This small molecule binds to this protein.
Small molecule (SMILES): C=C/C(=N\Cc1c(COP(=O)(O)O)cnc(C)c1O)C(=O)O

Sequence of chain 1.C:
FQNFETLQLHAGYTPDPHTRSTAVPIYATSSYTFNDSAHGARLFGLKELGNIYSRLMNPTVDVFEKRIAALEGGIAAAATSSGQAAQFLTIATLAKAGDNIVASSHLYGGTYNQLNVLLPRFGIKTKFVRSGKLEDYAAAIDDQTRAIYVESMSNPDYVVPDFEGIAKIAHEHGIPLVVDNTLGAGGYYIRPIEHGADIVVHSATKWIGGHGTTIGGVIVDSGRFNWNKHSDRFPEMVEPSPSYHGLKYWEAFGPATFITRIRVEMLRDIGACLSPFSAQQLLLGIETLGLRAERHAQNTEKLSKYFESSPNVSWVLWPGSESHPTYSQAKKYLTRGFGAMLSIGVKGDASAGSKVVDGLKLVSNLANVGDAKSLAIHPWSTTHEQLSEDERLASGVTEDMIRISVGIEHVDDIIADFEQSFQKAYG

Binding-site contacts:
Ligand atom O18 contacts residue THR210 of chain 1.C at 2.8 Å (h-bond).
Ligand atom O08 contacts residue ASN160 of chain 1.C at 2.9 Å (h-bond).
Ligand atom O22 contacts residue ARG408 of chain 1.C at 2.9 Å (salt-bridge).
Ligand atom C10 contacts residue ASP185 of chain 1.C at 3.4 Å.
Ligand atom N11 contacts residue THR187 of chain 1.C at 3.6 Å.
Ligand atom C06 contacts residue TYR113 of chain 1.C at 3.5 Å (hydrophobic).
Ligand atom O16 contacts residue GLY88 of chain 1.C at 3.4 Å.
Ligand atom C02 contacts residue LYS211 of chain 1.C at 3.3 Å.
Ligand atom N04 contacts residue TYR113 of chain 1.C at 3.6 Å.
Ligand atom O16 contacts residue SER208 of chain 1.C at 3.1 Å.
Ligand atom C02 contacts residue TYR113 of chain 1.C at 3.6 Å (hydrophobic).
Ligand atom C15 contacts residue GLN89 of chain 1.C at 3.5 Å.
Ligand atom C03 contacts residue LYS211 of chain 1.C at 3.3 Å.
Ligand atom P17 contacts residue SER208 of chain 1.C at 3.5 Å.
Ligand atom O23 contacts residue ASN160 of chain 1.C at 3.1 Å (h-bond).
Ligand atom O19 contacts residue ARG60 of chain 1.A at 2.7 Å (salt-bridge).
Ligand atom O22 contacts residue ASN373 of chain 1.C at 3.3 Å (h-bond).
Ligand atom P17 contacts residue ARG60 of chain 1.A at 3.6 Å.
Ligand atom O23 contacts residue ARG408 of chain 1.C at 2.6 Å (salt-bridge).
Ligand atom N11 contacts residue ASP185 of chain 1.C at 2.7 Å (salt-bridge).
Ligand atom O23 contacts residue THR388 of chain 1.C at 3.5 Å.
Ligand atom O18 contacts residue GLY88 of chain 1.C at 2.8 Å (h-bond).
Ligand atom C05 contacts residue TYR113 of chain 1.C at 3.6 Å (hydrophobic).
Ligand atom C03 contacts residue TYR113 of chain 1.C at 3.6 Å (hydrophobic).
Ligand atom C05 contacts residue LYS211 of chain 1.C at 3.5 Å.
Ligand atom C12 contacts residue ASP185 of chain 1.C at 3.6 Å.
Ligand atom O20 contacts residue ARG60 of chain 1.A at 2.8 Å (salt-bridge).
Ligand atom O20 contacts residue GLN89 of chain 1.C at 2.8 Å (h-bond).
Ligand atom C21 contacts residue ARG408 of chain 1.C at 3.5 Å.
Ligand atom P17 contacts residue GLY88 of chain 1.C at 3.4 Å.
Ligand atom N04 contacts residue LYS211 of chain 1.C at 3.5 Å (salt-bridge).
Ligand atom C14 contacts residue TYR113 of chain 1.C at 3.5 Å (hydrophobic).
Ligand atom O18 contacts residue SER208 of chain 1.C at 2.7 Å (h-bond).
Ligand atom P17 contacts residue TYR58 of chain 1.A at 3.6 Å.
Ligand atom C12 contacts residue GLN92 of chain 1.C at 3.1 Å.
Ligand atom C09 contacts residue ASP185 of chain 1.C at 3.5 Å.
Ligand atom O20 contacts residue GLY88 of chain 1.C at 3.2 Å (h-bond).
Ligand atom O19 contacts residue TYR58 of chain 1.A at 2.5 Å (h-bond).
Ligand atom O20 contacts residue SER87 of chain 1.C at 3.3 Å.
Ligand atom N11 contacts residue GLN92 of chain 1.C at 3.4 Å (h-bond).

Sequence of chain 1.A:
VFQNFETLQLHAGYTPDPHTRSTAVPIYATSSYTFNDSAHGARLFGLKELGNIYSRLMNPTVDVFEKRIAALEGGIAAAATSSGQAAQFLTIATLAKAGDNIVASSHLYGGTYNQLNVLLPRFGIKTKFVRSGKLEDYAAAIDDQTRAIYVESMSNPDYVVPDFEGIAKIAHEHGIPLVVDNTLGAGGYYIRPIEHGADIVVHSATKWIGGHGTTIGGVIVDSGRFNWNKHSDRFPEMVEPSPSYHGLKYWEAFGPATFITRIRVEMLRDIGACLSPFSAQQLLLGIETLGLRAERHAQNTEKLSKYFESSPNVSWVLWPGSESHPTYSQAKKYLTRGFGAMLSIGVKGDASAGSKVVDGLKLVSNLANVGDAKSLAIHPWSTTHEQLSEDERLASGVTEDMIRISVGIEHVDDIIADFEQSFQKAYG